Sequence of chain 1.A:
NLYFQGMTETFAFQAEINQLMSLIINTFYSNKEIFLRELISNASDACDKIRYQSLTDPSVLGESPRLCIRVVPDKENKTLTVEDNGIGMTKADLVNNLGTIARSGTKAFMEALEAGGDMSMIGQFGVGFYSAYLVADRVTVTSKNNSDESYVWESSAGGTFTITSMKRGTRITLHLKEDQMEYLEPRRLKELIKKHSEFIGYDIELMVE

A protein and the small-molecule ligand that binds it are described below.
Small molecule (SMILES): CO[C@H]1/C=C\C=C(/C)C(=O)NC2=CC(=O)C(NCCN3CCCC3)=C(C[C@@H](C)C[C@H](OC)[C@H](O)[C@@H](C)/C=C(\C)[C@@H]1OC(N)=O)C2=O

Binding-site contacts:
Ligand atom N1 contacts residue VAL139 of chain 1.A at 3.8 Å.
Ligand atom C11 contacts residue LYS61 of chain 1.A at 3.6 Å.
Ligand atom C1 contacts residue GLY138 of chain 1.A at 3.0 Å.
Ligand atom C21 contacts residue GLY138 of chain 1.A at 3.6 Å.
Ligand atom C2 contacts residue GLY138 of chain 1.A at 3.7 Å.
Ligand atom C25 contacts residue ASP57 of chain 1.A at 3.6 Å.
Ligand atom C4 contacts residue LEU110 of chain 1.A at 3.9 Å (hydrophobic).
Ligand atom O9 contacts residue GLY138 of chain 1.A at 2.9 Å (h-bond).
Ligand atom C13 contacts residue LYS61 of chain 1.A at 3.7 Å.
Ligand atom C7 contacts residue MET101 of chain 1.A at 3.8 Å (hydrophobic).
Ligand atom C25 contacts residue ASN54 of chain 1.A at 3.3 Å.
Ligand atom C22 contacts residue ASN109 of chain 1.A at 3.5 Å.
Ligand atom O4 contacts residue ALA58 of chain 1.A at 3.5 Å.
Ligand atom O1 contacts residue GLY138 of chain 1.A at 3.3 Å (h-bond).
Ligand atom C1 contacts residue PHE141 of chain 1.A at 3.8 Å (hydrophobic).
Ligand atom C26 contacts residue LYS61 of chain 1.A at 3.7 Å.
Ligand atom C30 contacts residue LYS61 of chain 1.A at 3.8 Å.
Ligand atom C22 contacts residue GLY138 of chain 1.A at 3.6 Å.
Ligand atom O1 contacts residue GLY140 of chain 1.A at 3.0 Å (h-bond).
Ligand atom O8 contacts residue ASP57 of chain 1.A at 3.4 Å (salt-bridge).
Ligand atom C1 contacts residue VAL139 of chain 1.A at 3.8 Å (hydrophobic).
Ligand atom O1 contacts residue PHE141 of chain 1.A at 2.9 Å (h-bond).
Ligand atom C23 contacts residue MET101 of chain 1.A at 3.6 Å (hydrophobic).
Ligand atom C30 contacts residue ASP57 of chain 1.A at 3.1 Å.
Ligand atom O1 contacts residue VAL139 of chain 1.A at 3.0 Å.
Ligand atom C10 contacts residue LYS61 of chain 1.A at 3.5 Å.
Ligand atom N29 contacts residue LYS61 of chain 1.A at 3.4 Å (salt-bridge).
Ligand atom O8 contacts residue ASN54 of chain 1.A at 3.7 Å.
Ligand atom C26 contacts residue ILE99 of chain 1.A at 3.4 Å (hydrophobic).
Ligand atom O5 contacts residue LYS61 of chain 1.A at 2.7 Å (salt-bridge).
Ligand atom N1 contacts residue GLY138 of chain 1.A at 3.0 Å (h-bond).
Ligand atom O4 contacts residue THR187 of chain 1.A at 3.4 Å (h-bond).
Ligand atom N2 contacts residue ASP96 of chain 1.A at 2.9 Å (salt-bridge).
Ligand atom C20 contacts residue GLY138 of chain 1.A at 3.6 Å.
Ligand atom O2 contacts residue ASN54 of chain 1.A at 3.7 Å.
Ligand atom C23 contacts residue ILE189 of chain 1.A at 3.8 Å (hydrophobic).
Ligand atom N29 contacts residue ASP57 of chain 1.A at 3.2 Å (salt-bridge).
Ligand atom O3 contacts residue ASN54 of chain 1.A at 3.7 Å.
Ligand atom C19 contacts residue ASN54 of chain 1.A at 3.3 Å.
Ligand atom N2 contacts residue THR187 of chain 1.A at 3.6 Å.